Sequence of chain 1.M:
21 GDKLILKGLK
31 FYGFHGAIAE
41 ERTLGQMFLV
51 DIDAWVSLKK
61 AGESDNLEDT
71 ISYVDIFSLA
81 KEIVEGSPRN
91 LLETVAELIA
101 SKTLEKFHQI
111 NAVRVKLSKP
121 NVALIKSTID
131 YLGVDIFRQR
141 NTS

Binding-site contacts:
Ligand atom O6 contacts residue TYR73 of chain 1.N at 4.2 Å.
Ligand atom O6 contacts residue ASN90 of chain 1.M at 4.0 Å.
Ligand atom C6 contacts residue TYR73 of chain 1.N at 3.6 Å (hydrophobic).
Ligand atom N9 contacts residue VAL74 of chain 1.N at 4.1 Å.
Ligand atom N3 contacts residue LEU67 of chain 1.N at 3.8 Å.
Ligand atom C8 contacts residue TYR73 of chain 1.N at 3.6 Å (hydrophobic).
Ligand atom N1 contacts residue GLU93 of chain 1.M at 2.8 Å (salt-bridge).
Ligand atom C4 contacts residue TYR73 of chain 1.N at 3.5 Å (hydrophobic).
Ligand atom N2 contacts residue THR70 of chain 1.N at 3.8 Å.
Ligand atom C6 contacts residue LEU92 of chain 1.M at 3.9 Å (hydrophobic).
Ligand atom C2 contacts residue TYR73 of chain 1.N at 3.6 Å (hydrophobic).
Ligand atom N1 contacts residue LEU91 of chain 1.M at 4.3 Å.
Ligand atom C2 contacts residue THR70 of chain 1.N at 4.2 Å.
Ligand atom N1 contacts residue TYR73 of chain 1.N at 3.7 Å.
Ligand atom N9 contacts residue TYR73 of chain 1.N at 3.6 Å.
Ligand atom N7 contacts residue LYS119 of chain 1.M at 4.1 Å.
Ligand atom C2 contacts residue LEU67 of chain 1.N at 4.2 Å (hydrophobic).
Ligand atom N7 contacts residue TYR73 of chain 1.N at 3.2 Å (h-bond).
Ligand atom C2 contacts residue GLU93 of chain 1.M at 3.4 Å.
Ligand atom N3 contacts residue SER72 of chain 1.N at 3.3 Å.
Ligand atom N2 contacts residue GLU93 of chain 1.M at 2.7 Å (salt-bridge).
Ligand atom C5 contacts residue LEU67 of chain 1.N at 4.1 Å (hydrophobic).
Ligand atom C4 contacts residue LEU67 of chain 1.N at 3.7 Å (hydrophobic).
Ligand atom O6 contacts residue GLU93 of chain 1.M at 3.5 Å (salt-bridge).
Ligand atom N2 contacts residue ILE71 of chain 1.N at 2.8 Å (h-bond).
Ligand atom N2 contacts residue TYR73 of chain 1.N at 3.9 Å.
Ligand atom N2 contacts residue SER72 of chain 1.N at 4.1 Å.
Ligand atom N9 contacts residue SER72 of chain 1.N at 3.3 Å (h-bond).
Ligand atom N3 contacts residue TYR73 of chain 1.N at 3.2 Å (h-bond).
Ligand atom C6 contacts residue GLU93 of chain 1.M at 3.5 Å.
Ligand atom C2 contacts residue SER72 of chain 1.N at 4.2 Å.
Ligand atom N3 contacts residue ILE71 of chain 1.N at 3.8 Å.
Ligand atom O6 contacts residue LEU92 of chain 1.M at 2.9 Å (h-bond).
Ligand atom C5 contacts residue TYR73 of chain 1.N at 3.5 Å (hydrophobic).
Ligand atom N2 contacts residue LEU24 of chain 1.N at 3.8 Å.
Ligand atom C6 contacts residue LEU91 of chain 1.M at 3.8 Å (hydrophobic).
Ligand atom C2 contacts residue ILE71 of chain 1.N at 3.8 Å (hydrophobic).
Ligand atom C4 contacts residue SER72 of chain 1.N at 4.1 Å.
Ligand atom N9 contacts residue LEU67 of chain 1.N at 4.0 Å.
Ligand atom O6 contacts residue LEU91 of chain 1.M at 3.2 Å.

Sequence of chain 1.N:
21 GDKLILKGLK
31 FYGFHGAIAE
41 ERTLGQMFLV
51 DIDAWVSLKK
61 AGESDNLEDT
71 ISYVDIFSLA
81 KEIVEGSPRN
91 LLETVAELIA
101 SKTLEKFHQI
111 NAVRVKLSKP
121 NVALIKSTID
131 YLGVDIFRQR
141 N

A small-molecule ligand and the protein it binds are described below.
Small molecule (SMILES): Nc1nc2[nH]cnc2c(=O)[nH]1